Sequence of chain 1.B:
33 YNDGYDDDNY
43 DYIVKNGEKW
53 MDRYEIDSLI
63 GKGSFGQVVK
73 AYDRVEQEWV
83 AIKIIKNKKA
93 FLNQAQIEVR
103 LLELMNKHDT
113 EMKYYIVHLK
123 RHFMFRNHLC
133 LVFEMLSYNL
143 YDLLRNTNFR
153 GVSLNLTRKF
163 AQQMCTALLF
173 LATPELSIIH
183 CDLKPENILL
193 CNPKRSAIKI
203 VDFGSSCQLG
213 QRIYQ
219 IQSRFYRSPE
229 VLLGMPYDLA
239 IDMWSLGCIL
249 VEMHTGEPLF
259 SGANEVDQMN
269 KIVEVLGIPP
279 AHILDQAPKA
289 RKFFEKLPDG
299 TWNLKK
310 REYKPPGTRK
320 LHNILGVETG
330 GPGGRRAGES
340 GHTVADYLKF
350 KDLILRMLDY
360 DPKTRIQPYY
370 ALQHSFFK

The small molecule below binds the protein below.
Small molecule (SMILES): NCC[C@H](C(=O)Nc1ccc2[nH]nc(NC(=O)c3ccccc3)c2c1)c1cccc(Cl)c1

Binding-site contacts:
Ligand atom NAS contacts residue LEU138 of chain 1.B at 2.7 Å (h-bond).
Ligand atom CAH contacts residue GLY65 of chain 1.B at 3.4 Å.
Ligand atom NAU contacts residue LEU138 of chain 1.B at 3.0 Å (h-bond).
Ligand atom NAV contacts residue ALA83 of chain 1.B at 3.5 Å.
Ligand atom CAR contacts residue ASP204 of chain 1.B at 3.5 Å.
Ligand atom CL1 contacts residue LYS85 of chain 1.B at 3.6 Å.
Ligand atom OAB contacts residue ILE62 of chain 1.B at 3.4 Å.
Ligand atom CBC contacts residue LEU191 of chain 1.B at 3.6 Å (hydrophobic).
Ligand atom CAQ contacts residue ASN189 of chain 1.B at 3.2 Å.
Ligand atom NAS contacts residue MET137 of chain 1.B at 3.4 Å.
Ligand atom CAR contacts residue ASN189 of chain 1.B at 3.4 Å.
Ligand atom NAV contacts residue LEU138 of chain 1.B at 3.4 Å (h-bond).
Ligand atom CBC contacts residue LEU138 of chain 1.B at 3.7 Å (hydrophobic).
Ligand atom CAY contacts residue VAL70 of chain 1.B at 3.8 Å (hydrophobic).
Ligand atom NAS contacts residue GLU136 of chain 1.B at 3.6 Å.
Ligand atom NAV contacts residue GLU136 of chain 1.B at 2.9 Å (salt-bridge).
Ligand atom CL1 contacts residue GLY68 of chain 1.B at 3.7 Å.
Ligand atom CAP contacts residue LEU191 of chain 1.B at 3.5 Å (hydrophobic).
Ligand atom CAI contacts residue GLY68 of chain 1.B at 3.5 Å.
Ligand atom CAJ contacts residue SER139 of chain 1.B at 3.3 Å.
Ligand atom NAU contacts residue MET137 of chain 1.B at 3.2 Å.
Ligand atom NAU contacts residue LEU191 of chain 1.B at 3.7 Å.
Ligand atom CAO contacts residue VAL70 of chain 1.B at 3.8 Å (hydrophobic).
Ligand atom CAW contacts residue ILE62 of chain 1.B at 3.7 Å (hydrophobic).
Ligand atom CBC contacts residue MET137 of chain 1.B at 3.7 Å (hydrophobic).
Ligand atom CBD contacts residue ALA83 of chain 1.B at 3.8 Å (hydrophobic).
Ligand atom CAQ contacts residue ASP204 of chain 1.B at 3.7 Å.
Ligand atom NAA contacts residue ASN189 of chain 1.B at 2.9 Å (h-bond).
Ligand atom CAF contacts residue TYR140 of chain 1.B at 3.8 Å (hydrophobic).
Ligand atom CAI contacts residue LYS64 of chain 1.B at 3.8 Å.
Ligand atom CAF contacts residue SER139 of chain 1.B at 3.7 Å.
Ligand atom CAW contacts residue MET137 of chain 1.B at 3.7 Å (hydrophobic).
Ligand atom NAA contacts residue ASP204 of chain 1.B at 2.8 Å (salt-bridge).
Ligand atom CAH contacts residue LYS64 of chain 1.B at 3.4 Å.
Ligand atom CBE contacts residue LEU191 of chain 1.B at 3.5 Å (hydrophobic).
Ligand atom CAK contacts residue ILE62 of chain 1.B at 3.9 Å (hydrophobic).
Ligand atom CAJ contacts residue LEU138 of chain 1.B at 3.3 Å (hydrophobic).
Ligand atom NAS contacts residue ALA83 of chain 1.B at 3.7 Å.
Ligand atom CAI contacts residue GLY65 of chain 1.B at 3.3 Å.
Ligand atom CAH contacts residue GLY63 of chain 1.B at 3.7 Å.